Binding-site contacts:
Ligand atom NH2 contacts residue ASP188 of chain 1.A at 2.9 Å (salt-bridge).
Ligand atom O contacts residue SER194 of chain 1.A at 2.3 Å (h-bond).
Ligand atom C contacts residue HIS44 of chain 1.A at 3.5 Å.
Ligand atom CA contacts residue SER194 of chain 1.A at 2.5 Å.
Ligand atom NH1 contacts residue ASP188 of chain 1.A at 2.9 Å (salt-bridge).
Ligand atom CD1 contacts residue ILE85 of chain 1.G at 3.5 Å (hydrophobic).
Ligand atom CZ contacts residue ASP188 of chain 1.A at 3.6 Å.
Ligand atom CZ contacts residue SER189 of chain 1.A at 3.5 Å.
Ligand atom CB contacts residue CYS190 of chain 1.A at 3.9 Å (hydrophobic).
Ligand atom CD1 contacts residue GLY215 of chain 1.A at 3.4 Å.
Ligand atom O contacts residue GLY217 of chain 1.A at 3.2 Å (h-bond).
Ligand atom CA contacts residue SER213 of chain 1.A at 3.8 Å.
Ligand atom O contacts residue GLY215 of chain 1.A at 3.7 Å.
Ligand atom NH1 contacts residue SER189 of chain 1.A at 3.1 Å (h-bond).
Ligand atom NH2 contacts residue CYS218 of chain 1.A at 3.9 Å.
Ligand atom O contacts residue GLY215 of chain 1.A at 3.0 Å (h-bond).
Ligand atom O contacts residue HIS44 of chain 1.A at 2.8 Å (h-bond).
Ligand atom NH2 contacts residue GLY217 of chain 1.A at 2.9 Å (h-bond).
Ligand atom NH2 contacts residue GLY225 of chain 1.A at 3.9 Å.
Ligand atom CD2 contacts residue ILE85 of chain 1.G at 3.9 Å (hydrophobic).
Ligand atom CD2 contacts residue TRP214 of chain 1.A at 3.8 Å (hydrophobic).
Ligand atom CZ contacts residue GLY217 of chain 1.A at 3.8 Å.
Ligand atom NH2 contacts residue GLY215 of chain 1.A at 3.9 Å.
Ligand atom NH1 contacts residue GLY225 of chain 1.A at 3.2 Å.
Ligand atom CD2 contacts residue ILE86 of chain 1.G at 3.3 Å (hydrophobic).
Ligand atom CB contacts residue SER213 of chain 1.A at 3.8 Å.
Ligand atom C contacts residue GLY215 of chain 1.A at 3.5 Å.
Ligand atom CD1 contacts residue GLU216 of chain 1.A at 3.6 Å.
Ligand atom N contacts residue SER213 of chain 1.A at 3.0 Å (h-bond).
Ligand atom CD2 contacts residue THR88 of chain 1.A at 3.8 Å.
Ligand atom CG contacts residue ILE86 of chain 1.G at 2.9 Å (hydrophobic).
Ligand atom C contacts residue SER194 of chain 1.A at 1.4 Å.
Ligand atom NE contacts residue GLY217 of chain 1.A at 3.8 Å.
Ligand atom N contacts residue SER194 of chain 1.A at 3.1 Å (h-bond).
Ligand atom CB contacts residue VAL212 of chain 1.A at 3.9 Å (hydrophobic).
Ligand atom CZ contacts residue GLY225 of chain 1.A at 3.9 Å.
Ligand atom CB contacts residue ILE86 of chain 1.G at 3.3 Å (hydrophobic).
Ligand atom O contacts residue TRP214 of chain 1.A at 3.4 Å.
Ligand atom CA contacts residue GLY215 of chain 1.A at 3.3 Å.
Ligand atom CB contacts residue SER194 of chain 1.A at 2.9 Å.

This small molecule binds to this protein.
Small molecule (SMILES): CC(=O)N[C@@H](CC(C)C)C(=O)N[C@@H](CC(C)C)C(=O)N[C@H](CO)CCCN=C(N)N

Sequence of chain 1.A:
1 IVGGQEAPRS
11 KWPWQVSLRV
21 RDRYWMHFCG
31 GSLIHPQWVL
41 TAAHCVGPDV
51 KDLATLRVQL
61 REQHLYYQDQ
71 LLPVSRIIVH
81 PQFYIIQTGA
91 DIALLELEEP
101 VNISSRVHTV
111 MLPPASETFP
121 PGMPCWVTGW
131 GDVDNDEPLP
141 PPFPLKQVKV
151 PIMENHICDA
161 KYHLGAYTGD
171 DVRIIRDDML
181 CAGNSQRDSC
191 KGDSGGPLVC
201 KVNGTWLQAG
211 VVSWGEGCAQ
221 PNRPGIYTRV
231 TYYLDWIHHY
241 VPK

Sequence of chain 1.G:
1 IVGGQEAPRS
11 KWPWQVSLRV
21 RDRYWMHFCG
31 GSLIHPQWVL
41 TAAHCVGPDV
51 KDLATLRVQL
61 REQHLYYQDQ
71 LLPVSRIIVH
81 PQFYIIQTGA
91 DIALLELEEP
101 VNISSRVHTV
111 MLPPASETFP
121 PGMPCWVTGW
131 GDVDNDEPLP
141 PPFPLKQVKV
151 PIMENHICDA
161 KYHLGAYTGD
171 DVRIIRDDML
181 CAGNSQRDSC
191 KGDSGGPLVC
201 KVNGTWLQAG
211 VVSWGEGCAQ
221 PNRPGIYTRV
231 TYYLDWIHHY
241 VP